Sequence of chain 1.A:
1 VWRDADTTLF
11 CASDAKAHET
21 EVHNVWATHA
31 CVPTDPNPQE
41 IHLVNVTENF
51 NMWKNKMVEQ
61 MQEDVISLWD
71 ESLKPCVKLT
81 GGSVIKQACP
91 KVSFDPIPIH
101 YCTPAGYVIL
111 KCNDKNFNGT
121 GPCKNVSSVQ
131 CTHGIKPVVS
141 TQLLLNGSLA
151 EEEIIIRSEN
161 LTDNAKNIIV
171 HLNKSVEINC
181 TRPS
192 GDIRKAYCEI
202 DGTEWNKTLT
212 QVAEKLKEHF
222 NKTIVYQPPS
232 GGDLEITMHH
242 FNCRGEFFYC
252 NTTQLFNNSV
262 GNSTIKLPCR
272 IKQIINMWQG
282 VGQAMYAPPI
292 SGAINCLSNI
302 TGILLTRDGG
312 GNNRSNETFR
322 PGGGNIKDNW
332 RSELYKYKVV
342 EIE

Binding-site contacts:
Ligand atom C1 contacts residue ASN160 of chain 1.A at 1.4 Å.
Ligand atom C4 contacts residue ASN160 of chain 1.A at 4.3 Å.
Ligand atom C7 contacts residue ASN160 of chain 1.A at 3.4 Å.
Ligand atom C1 contacts residue THR162 of chain 1.A at 4.3 Å.
Ligand atom O5 contacts residue ASP163 of chain 1.A at 3.1 Å (salt-bridge).
Ligand atom N2 contacts residue ASN160 of chain 1.A at 2.9 Å (h-bond).
Ligand atom C3 contacts residue ASN160 of chain 1.A at 3.8 Å.
Ligand atom C1 contacts residue ASP163 of chain 1.A at 3.7 Å.
Ligand atom C5 contacts residue THR162 of chain 1.A at 4.1 Å.
Ligand atom C8 contacts residue ASN160 of chain 1.A at 4.5 Å.
Ligand atom C6 contacts residue ASP163 of chain 1.A at 4.2 Å.
Ligand atom O7 contacts residue ASN160 of chain 1.A at 3.4 Å (h-bond).
Ligand atom C5 contacts residue ASP163 of chain 1.A at 4.1 Å.
Ligand atom C2 contacts residue ASP163 of chain 1.A at 4.2 Å.
Ligand atom O6 contacts residue ASP163 of chain 1.A at 3.8 Å.
Ligand atom C2 contacts residue ASN160 of chain 1.A at 2.5 Å.
Ligand atom O5 contacts residue THR162 of chain 1.A at 4.1 Å.
Ligand atom O5 contacts residue ASN160 of chain 1.A at 2.4 Å (h-bond).
Ligand atom C6 contacts residue THR162 of chain 1.A at 3.7 Å.
Ligand atom C5 contacts residue ASN160 of chain 1.A at 3.7 Å.

A protein and the small-molecule ligand that binds it are described below.
Small molecule (SMILES): CC(=O)N[C@@H]1[C@@H](O)[C@H](O)[C@@H](CO)O[C@H]1O